A protein and the small-molecule ligand that binds it are described below.
Small molecule (SMILES): CC[C@H](C)[C@H](NC(=O)[C@H](CC1=CN=C2CC=CC=C12)NC(=O)[C@H](CCCN=C(N)N)NC(=O)[C@H](CC(N)=O)NC(=O)[C@H](CCC(=O)O)NC(=O)[C@@H](N)CCCCN)C(=O)N[C@@H](CC(C)C)C(=O)O

Sequence of chain 1.A:
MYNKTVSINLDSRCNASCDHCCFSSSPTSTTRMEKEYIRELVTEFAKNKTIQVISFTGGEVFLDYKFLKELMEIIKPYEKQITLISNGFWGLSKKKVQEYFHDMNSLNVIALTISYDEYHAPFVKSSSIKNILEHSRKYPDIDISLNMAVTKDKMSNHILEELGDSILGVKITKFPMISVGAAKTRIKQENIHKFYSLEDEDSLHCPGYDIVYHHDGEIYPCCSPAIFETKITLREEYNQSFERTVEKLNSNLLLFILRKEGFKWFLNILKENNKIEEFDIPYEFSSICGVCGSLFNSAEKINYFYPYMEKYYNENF

Binding-site contacts:
Ligand atom NH1 contacts residue ASP235 of chain 1.A at 2.8 Å (salt-bridge).
Ligand atom CD2 contacts residue PRO250 of chain 1.A at 3.6 Å (hydrophobic).
Ligand atom CB contacts residue GLY233 of chain 1.A at 2.8 Å.
Ligand atom CG1 contacts residue CYS248 of chain 1.A at 3.1 Å (hydrophobic).
Ligand atom CB contacts residue CYS248 of chain 1.A at 3.6 Å (hydrophobic).
Ligand atom OD1 contacts residue PRO232 of chain 1.A at 3.7 Å.
Ligand atom CD contacts residue PRO232 of chain 1.A at 3.6 Å (hydrophobic).
Ligand atom CZ2 contacts residue PRO201 of chain 1.A at 3.4 Å (hydrophobic).
Ligand atom NE1 contacts residue SAH1 of chain 1.G at 3.3 Å (h-bond).
Ligand atom O contacts residue ILE110 of chain 1.A at 3.4 Å.
Ligand atom ND2 contacts residue ASP235 of chain 1.A at 3.5 Å (salt-bridge).
Ligand atom CG2 contacts residue CYS248 of chain 1.A at 3.4 Å (hydrophobic).
Ligand atom CB contacts residue CYS248 of chain 1.A at 3.7 Å (hydrophobic).
Ligand atom O contacts residue ASP235 of chain 1.A at 3.5 Å.
Ligand atom CG contacts residue ASP235 of chain 1.A at 3.5 Å.
Ligand atom CD contacts residue ASP235 of chain 1.A at 3.6 Å.
Ligand atom NE1 contacts residue PHE200 of chain 1.A at 3.2 Å.
Ligand atom CG contacts residue PRO250 of chain 1.A at 3.5 Å (hydrophobic).
Ligand atom O contacts residue CYS248 of chain 1.A at 2.8 Å (h-bond).
Ligand atom CB contacts residue PRO232 of chain 1.A at 3.5 Å (hydrophobic).
Ligand atom CE contacts residue PRO232 of chain 1.A at 3.3 Å (hydrophobic).
Ligand atom O contacts residue THR82 of chain 1.A at 2.6 Å (h-bond).
Ligand atom O contacts residue ILE110 of chain 1.A at 3.6 Å.
Ligand atom CD2 contacts residue CYS248 of chain 1.A at 3.6 Å (hydrophobic).
Ligand atom CD1 contacts residue SER32 of chain 1.A at 3.2 Å.
Ligand atom NH2 contacts residue SER80 of chain 1.A at 3.4 Å (h-bond).
Ligand atom CG contacts residue GLY233 of chain 1.A at 3.5 Å.
Ligand atom CZ2 contacts residue PHE200 of chain 1.A at 3.5 Å (hydrophobic).
Ligand atom CZ3 contacts residue ILE203 of chain 1.A at 3.6 Å (hydrophobic).
Ligand atom CH2 contacts residue ILE203 of chain 1.A at 3.5 Å (hydrophobic).
Ligand atom CD1 contacts residue CYS248 of chain 1.A at 3.5 Å (hydrophobic).
Ligand atom CD2 contacts residue SER32 of chain 1.A at 3.4 Å.
Ligand atom ND2 contacts residue GLY233 of chain 1.A at 3.7 Å.
Ligand atom N contacts residue CYS248 of chain 1.A at 3.1 Å (h-bond).
Ligand atom CB contacts residue CYS314 of chain 1.A at 3.4 Å (hydrophobic).
Ligand atom CB contacts residue PRO250 of chain 1.A at 3.6 Å (hydrophobic).
Ligand atom CD1 contacts residue PHE253 of chain 1.A at 3.6 Å (hydrophobic).
Ligand atom CD1 contacts residue PHE48 of chain 1.A at 3.6 Å (hydrophobic).
Ligand atom OE2 contacts residue PRO232 of chain 1.A at 3.4 Å.
Ligand atom O contacts residue SER249 of chain 1.A at 3.3 Å.